Sequence of chain 1.C:
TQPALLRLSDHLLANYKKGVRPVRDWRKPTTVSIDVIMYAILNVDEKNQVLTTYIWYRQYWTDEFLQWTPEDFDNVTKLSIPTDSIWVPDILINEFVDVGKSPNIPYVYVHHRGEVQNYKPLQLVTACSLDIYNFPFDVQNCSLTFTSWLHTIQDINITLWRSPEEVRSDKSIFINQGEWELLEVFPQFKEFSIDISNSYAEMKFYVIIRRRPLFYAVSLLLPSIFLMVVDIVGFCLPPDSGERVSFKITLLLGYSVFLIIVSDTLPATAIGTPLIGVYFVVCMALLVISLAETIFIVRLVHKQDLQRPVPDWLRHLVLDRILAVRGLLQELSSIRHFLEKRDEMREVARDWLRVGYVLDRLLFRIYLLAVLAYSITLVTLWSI

Binding-site contacts:
Ligand atom O7 contacts residue ARG138 of chain 1.C at 4.3 Å.
Ligand atom O5 contacts residue ASN186 of chain 1.A at 2.4 Å (h-bond).
Ligand atom C8 contacts residue ASP185 of chain 1.A at 3.3 Å.
Ligand atom C2 contacts residue ASN186 of chain 1.A at 2.5 Å.
Ligand atom C1 contacts residue ASN186 of chain 1.A at 1.4 Å.
Ligand atom C7 contacts residue ASN186 of chain 1.A at 3.4 Å.
Ligand atom O7 contacts residue ASP185 of chain 1.A at 4.0 Å.
Ligand atom C4 contacts residue ASN186 of chain 1.A at 4.2 Å.
Ligand atom C5 contacts residue ASN186 of chain 1.A at 3.7 Å.
Ligand atom N2 contacts residue ASN186 of chain 1.A at 2.9 Å (h-bond).
Ligand atom C7 contacts residue ASP185 of chain 1.A at 4.0 Å.
Ligand atom C8 contacts residue ASN186 of chain 1.A at 4.5 Å.
Ligand atom O7 contacts residue ASN186 of chain 1.A at 3.5 Å (h-bond).
Ligand atom C3 contacts residue ASN186 of chain 1.A at 3.8 Å.

Sequence of chain 1.A:
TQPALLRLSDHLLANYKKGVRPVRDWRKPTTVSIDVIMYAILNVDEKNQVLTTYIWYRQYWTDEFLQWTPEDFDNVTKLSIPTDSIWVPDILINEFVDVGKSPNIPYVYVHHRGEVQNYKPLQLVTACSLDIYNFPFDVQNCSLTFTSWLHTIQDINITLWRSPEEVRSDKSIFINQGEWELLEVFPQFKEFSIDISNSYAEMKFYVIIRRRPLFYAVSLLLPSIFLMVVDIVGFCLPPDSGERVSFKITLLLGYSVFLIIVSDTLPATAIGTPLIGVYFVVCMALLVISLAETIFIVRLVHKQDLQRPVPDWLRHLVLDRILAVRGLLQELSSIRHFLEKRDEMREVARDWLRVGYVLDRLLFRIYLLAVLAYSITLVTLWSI

A protein and the small-molecule ligand that binds it are described below.
Small molecule (SMILES): CC(=O)N[C@@H]1[C@@H](O)[C@H](O)[C@@H](CO)O[C@H]1O